Binding-site contacts:
Ligand atom C contacts residue TYR95 of chain 13.A at 4.5 Å (hydrophobic).
Ligand atom CA contacts residue GLU239 of chain 13.C at 3.9 Å.
Ligand atom C contacts residue GLY1 of chain 13.E at 1.3 Å.
Ligand atom N contacts residue GLU239 of chain 13.C at 3.0 Å (salt-bridge).
Ligand atom C contacts residue ASP150 of chain 12.A at 3.8 Å.
Ligand atom N contacts residue GLY1 of chain 13.E at 3.7 Å.
Ligand atom C contacts residue SER151 of chain 12.A at 3.9 Å.
Ligand atom O contacts residue TYR95 of chain 13.A at 3.6 Å.
Ligand atom SG contacts residue GLU239 of chain 13.C at 4.3 Å.
Ligand atom N contacts residue ASP150 of chain 12.A at 4.4 Å.
Ligand atom CA contacts residue TYR152 of chain 12.A at 3.8 Å (hydrophobic).
Ligand atom CB contacts residue GLU239 of chain 13.C at 4.0 Å.
Ligand atom N contacts residue GLN238 of chain 13.C at 3.8 Å.
Ligand atom N contacts residue TYR152 of chain 12.A at 3.5 Å.
Ligand atom SG contacts residue TYR95 of chain 13.A at 3.8 Å.
Ligand atom O contacts residue GLY1 of chain 13.E at 2.2 Å (h-bond).
Ligand atom N contacts residue GLN155 of chain 12.A at 4.3 Å.
Ligand atom SG contacts residue ALA241 of chain 13.C at 3.5 Å (h-bond).
Ligand atom SG contacts residue GLY1 of chain 13.E at 4.2 Å.
Ligand atom SG contacts residue GLY240 of chain 13.C at 4.0 Å.
Ligand atom SG contacts residue MET78 of chain 13.A at 3.8 Å.
Ligand atom CB contacts residue GLY1 of chain 13.E at 3.1 Å.
Ligand atom CB contacts residue MET78 of chain 13.A at 3.9 Å (hydrophobic).
Ligand atom O contacts residue LEU75 of chain 13.A at 4.4 Å.
Ligand atom CB contacts residue ASP150 of chain 12.A at 3.6 Å.
Ligand atom CA contacts residue GLY1 of chain 13.E at 2.4 Å.
Ligand atom O contacts residue GLN155 of chain 12.A at 3.0 Å (h-bond).
Ligand atom CA contacts residue SER151 of chain 12.A at 4.0 Å.
Ligand atom C contacts residue GLN155 of chain 12.A at 4.2 Å.
Ligand atom C contacts residue MET78 of chain 13.A at 4.2 Å (hydrophobic).
Ligand atom CA contacts residue ASP150 of chain 12.A at 3.3 Å.
Ligand atom O contacts residue TYR152 of chain 12.A at 3.6 Å.
Ligand atom C contacts residue TYR152 of chain 12.A at 3.6 Å (hydrophobic).

Sequence of chain 12.A:
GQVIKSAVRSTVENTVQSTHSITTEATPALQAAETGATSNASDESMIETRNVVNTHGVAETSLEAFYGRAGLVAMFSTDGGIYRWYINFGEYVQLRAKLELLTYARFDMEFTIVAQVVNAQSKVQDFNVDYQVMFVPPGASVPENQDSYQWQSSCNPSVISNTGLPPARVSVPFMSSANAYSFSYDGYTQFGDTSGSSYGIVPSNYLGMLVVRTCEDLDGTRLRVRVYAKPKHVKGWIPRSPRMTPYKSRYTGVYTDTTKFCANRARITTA

A protein and the small-molecule ligand that binds it are described below.
Small molecule (SMILES): N[C@@H](CS)C(=O)O

Sequence of chain 13.C:
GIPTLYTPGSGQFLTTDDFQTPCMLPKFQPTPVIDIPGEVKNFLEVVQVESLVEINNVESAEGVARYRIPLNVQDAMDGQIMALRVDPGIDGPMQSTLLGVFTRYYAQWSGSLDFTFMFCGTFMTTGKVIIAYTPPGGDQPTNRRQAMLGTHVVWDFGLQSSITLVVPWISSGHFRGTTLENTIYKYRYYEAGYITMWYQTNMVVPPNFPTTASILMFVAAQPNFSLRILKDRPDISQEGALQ

Sequence of chain 13.A:
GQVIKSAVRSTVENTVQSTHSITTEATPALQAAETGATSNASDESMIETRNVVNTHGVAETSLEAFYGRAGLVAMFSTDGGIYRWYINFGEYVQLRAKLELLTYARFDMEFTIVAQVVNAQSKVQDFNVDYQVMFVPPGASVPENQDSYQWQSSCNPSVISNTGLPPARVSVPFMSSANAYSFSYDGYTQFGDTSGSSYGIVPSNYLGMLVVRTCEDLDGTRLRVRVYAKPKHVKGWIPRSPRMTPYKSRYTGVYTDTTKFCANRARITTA